Binding-site contacts:
Ligand atom C4 contacts residue LEU73 of chain 1.A at 3.5 Å (hydrophobic).
Ligand atom C6 contacts residue LEU73 of chain 1.A at 4.0 Å (hydrophobic).
Ligand atom C2 contacts residue SER60 of chain 1.A at 2.4 Å.
Ligand atom C5 contacts residue PHE71 of chain 1.A at 3.8 Å (hydrophobic).
Ligand atom C5 contacts residue SER60 of chain 1.A at 2.8 Å.
Ligand atom C6 contacts residue CYS72 of chain 1.A at 3.4 Å (hydrophobic).
Ligand atom O4 contacts residue SER60 of chain 1.A at 4.5 Å.
Ligand atom C4 contacts residue SER60 of chain 1.A at 3.5 Å.
Ligand atom C3 contacts residue SER60 of chain 1.A at 3.0 Å.
Ligand atom C6 contacts residue ARG135 of chain 1.C at 4.5 Å.
Ligand atom O5 contacts residue PHE71 of chain 1.A at 4.2 Å.
Ligand atom O2 contacts residue SER60 of chain 1.A at 2.8 Å (h-bond).
Ligand atom C1 contacts residue ARG131 of chain 1.C at 3.6 Å.
Ligand atom O3 contacts residue SER60 of chain 1.A at 4.3 Å.
Ligand atom C5 contacts residue LEU73 of chain 1.A at 4.4 Å (hydrophobic).
Ligand atom O5 contacts residue ARG131 of chain 1.C at 3.4 Å (salt-bridge).
Ligand atom O3 contacts residue GLY58 of chain 1.A at 4.2 Å.
Ligand atom C5 contacts residue GLY59 of chain 1.A at 4.0 Å.
Ligand atom C4 contacts residue GLY58 of chain 1.A at 3.5 Å.
Ligand atom O5 contacts residue SER60 of chain 1.A at 2.4 Å (h-bond).
Ligand atom C6 contacts residue SER60 of chain 1.A at 4.2 Å.
Ligand atom C6 contacts residue PHE140 of chain 1.C at 3.8 Å (hydrophobic).
Ligand atom C3 contacts residue GLY58 of chain 1.A at 3.6 Å.
Ligand atom C6 contacts residue PHE71 of chain 1.A at 3.3 Å (hydrophobic).
Ligand atom C1 contacts residue SER60 of chain 1.A at 1.4 Å.
Ligand atom O4 contacts residue LEU73 of chain 1.A at 3.6 Å.
Ligand atom C5 contacts residue GLY58 of chain 1.A at 3.9 Å.

Sequence of chain 1.C:
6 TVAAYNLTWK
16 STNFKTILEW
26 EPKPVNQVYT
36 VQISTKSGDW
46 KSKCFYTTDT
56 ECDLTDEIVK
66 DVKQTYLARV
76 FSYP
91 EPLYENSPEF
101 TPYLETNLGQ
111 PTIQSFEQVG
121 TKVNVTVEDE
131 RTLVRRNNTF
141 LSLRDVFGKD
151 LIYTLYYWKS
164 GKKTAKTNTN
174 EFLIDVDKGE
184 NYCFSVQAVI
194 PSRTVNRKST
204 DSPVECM

The protein below binds the small molecule below.
Small molecule (SMILES): C[C@@H]1O[C@@H](O)[C@@H](O)[C@H](O)[C@@H]1O

Sequence of chain 1.A:
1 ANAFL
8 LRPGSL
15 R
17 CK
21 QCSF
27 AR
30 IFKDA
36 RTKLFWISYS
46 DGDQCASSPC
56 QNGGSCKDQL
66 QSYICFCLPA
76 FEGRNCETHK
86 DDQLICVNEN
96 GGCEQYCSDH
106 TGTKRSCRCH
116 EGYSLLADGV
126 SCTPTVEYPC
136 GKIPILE